This protein binds this small molecule.
Small molecule (SMILES): COc1cnc(OC)n2nc(NS(=O)(=O)c3c(OCC(F)F)cccc3C(F)(F)F)nc12

Sequence of chain 1.C:
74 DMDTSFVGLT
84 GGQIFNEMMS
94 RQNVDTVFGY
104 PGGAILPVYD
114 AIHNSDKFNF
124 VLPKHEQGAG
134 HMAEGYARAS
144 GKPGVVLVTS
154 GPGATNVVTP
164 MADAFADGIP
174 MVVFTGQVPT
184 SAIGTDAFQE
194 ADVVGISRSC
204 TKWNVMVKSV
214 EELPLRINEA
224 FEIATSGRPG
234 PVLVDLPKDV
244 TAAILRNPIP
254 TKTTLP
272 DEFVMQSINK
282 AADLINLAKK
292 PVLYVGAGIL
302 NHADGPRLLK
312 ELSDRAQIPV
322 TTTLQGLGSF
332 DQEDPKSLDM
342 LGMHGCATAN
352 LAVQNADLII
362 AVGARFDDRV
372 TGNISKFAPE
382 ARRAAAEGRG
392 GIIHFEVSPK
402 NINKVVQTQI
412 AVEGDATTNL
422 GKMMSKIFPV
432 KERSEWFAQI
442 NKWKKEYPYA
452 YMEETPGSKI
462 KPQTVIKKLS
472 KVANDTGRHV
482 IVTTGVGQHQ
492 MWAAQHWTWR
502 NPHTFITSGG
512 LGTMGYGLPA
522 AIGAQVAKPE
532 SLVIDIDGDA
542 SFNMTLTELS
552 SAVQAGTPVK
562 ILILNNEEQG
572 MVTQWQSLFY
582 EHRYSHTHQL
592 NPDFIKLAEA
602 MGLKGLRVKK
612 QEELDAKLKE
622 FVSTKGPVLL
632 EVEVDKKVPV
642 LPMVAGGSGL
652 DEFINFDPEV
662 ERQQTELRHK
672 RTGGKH

Binding-site contacts:
Ligand atom NAP contacts residue TRP576 of chain 1.C at 3.4 Å.
Ligand atom CAL contacts residue PHE191 of chain 1.B at 3.1 Å (hydrophobic).
Ligand atom CAA contacts residue TRP576 of chain 1.C at 3.7 Å (hydrophobic).
Ligand atom NAR contacts residue LYS241 of chain 1.B at 3.0 Å (salt-bridge).
Ligand atom CAM contacts residue TRP576 of chain 1.C at 3.2 Å (hydrophobic).
Ligand atom CAA contacts residue VAL573 of chain 1.C at 3.6 Å (hydrophobic).
Ligand atom CBB contacts residue TRP576 of chain 1.C at 3.4 Å (hydrophobic).
Ligand atom OAT contacts residue MET344 of chain 1.C at 3.7 Å.
Ligand atom CAK contacts residue ARG370 of chain 1.C at 3.5 Å.
Ligand atom CAJ contacts residue PHE191 of chain 1.B at 3.2 Å (hydrophobic).
Ligand atom CAB contacts residue FAD1 of chain 1.Q at 3.6 Å.
Ligand atom OAS contacts residue TRP576 of chain 1.C at 3.4 Å.
Ligand atom CAW contacts residue ARG370 of chain 1.C at 3.1 Å.
Ligand atom CAM contacts residue F501 of chain 1.N at 3.2 Å.
Ligand atom NAQ contacts residue TRP576 of chain 1.C at 3.4 Å.
Ligand atom OAT contacts residue ARG370 of chain 1.C at 2.8 Å (salt-bridge).
Ligand atom CAJ contacts residue VAL181 of chain 1.B at 3.6 Å (hydrophobic).
Ligand atom CAA contacts residue F501 of chain 1.N at 3.7 Å.
Ligand atom NAQ contacts residue ARG370 of chain 1.C at 3.0 Å (salt-bridge).
Ligand atom NBD contacts residue TRP576 of chain 1.C at 3.2 Å.
Ligand atom NAO contacts residue TRP576 of chain 1.C at 3.5 Å (h-bond).
Ligand atom CAN contacts residue ASP369 of chain 1.C at 3.4 Å.
Ligand atom OAS contacts residue GLY106 of chain 1.B at 3.5 Å.
Ligand atom NAP contacts residue GLY106 of chain 1.B at 3.5 Å.
Ligand atom FAH contacts residue GLY106 of chain 1.B at 3.5 Å.
Ligand atom OAU contacts residue ARG370 of chain 1.C at 2.7 Å (salt-bridge).
Ligand atom FAH contacts residue ALA107 of chain 1.B at 3.4 Å.
Ligand atom OAU contacts residue ASP369 of chain 1.C at 3.6 Å.
Ligand atom CAZ contacts residue TRP576 of chain 1.C at 3.5 Å (hydrophobic).
Ligand atom CAV contacts residue TRP576 of chain 1.C at 3.4 Å (hydrophobic).
Ligand atom OAD contacts residue LYS241 of chain 1.B at 3.2 Å (salt-bridge).
Ligand atom FAF contacts residue ASP369 of chain 1.C at 3.1 Å.
Ligand atom OAC contacts residue ARG370 of chain 1.C at 3.2 Å (salt-bridge).
Ligand atom CBC contacts residue ASP369 of chain 1.C at 3.6 Å.
Ligand atom CAL contacts residue VAL181 of chain 1.B at 3.5 Å (hydrophobic).
Ligand atom CAM contacts residue MET572 of chain 1.C at 3.6 Å (hydrophobic).
Ligand atom CAX contacts residue TRP576 of chain 1.C at 3.3 Å (hydrophobic).
Ligand atom OAT contacts residue PHE191 of chain 1.B at 3.5 Å.
Ligand atom FAI contacts residue ALA107 of chain 1.B at 3.2 Å.
Ligand atom CAB contacts residue MET344 of chain 1.C at 3.6 Å (hydrophobic).

Sequence of chain 1.B:
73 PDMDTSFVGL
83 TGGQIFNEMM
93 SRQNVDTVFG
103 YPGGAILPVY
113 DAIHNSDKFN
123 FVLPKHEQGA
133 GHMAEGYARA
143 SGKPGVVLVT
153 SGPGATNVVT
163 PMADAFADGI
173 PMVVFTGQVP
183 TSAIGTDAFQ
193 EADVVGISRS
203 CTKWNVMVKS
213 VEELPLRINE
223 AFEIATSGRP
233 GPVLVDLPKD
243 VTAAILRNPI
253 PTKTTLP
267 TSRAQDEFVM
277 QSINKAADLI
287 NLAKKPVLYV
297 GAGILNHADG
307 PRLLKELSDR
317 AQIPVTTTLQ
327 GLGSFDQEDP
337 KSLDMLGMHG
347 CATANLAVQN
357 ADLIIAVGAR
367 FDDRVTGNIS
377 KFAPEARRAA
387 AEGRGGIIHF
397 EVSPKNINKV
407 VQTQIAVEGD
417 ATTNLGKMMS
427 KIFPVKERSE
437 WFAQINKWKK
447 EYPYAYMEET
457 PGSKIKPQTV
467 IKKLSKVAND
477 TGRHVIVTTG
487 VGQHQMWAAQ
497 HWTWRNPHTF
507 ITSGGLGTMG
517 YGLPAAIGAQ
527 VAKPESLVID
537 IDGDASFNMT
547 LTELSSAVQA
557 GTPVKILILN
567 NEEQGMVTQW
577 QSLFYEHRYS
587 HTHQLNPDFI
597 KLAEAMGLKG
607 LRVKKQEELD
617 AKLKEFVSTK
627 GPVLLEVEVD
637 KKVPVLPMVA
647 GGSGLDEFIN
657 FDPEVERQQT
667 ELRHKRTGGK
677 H